Binding-site contacts:
Ligand atom CA contacts residue SER97 of chain 1.B at 3.4 Å.
Ligand atom N contacts residue TYR98 of chain 1.B at 3.3 Å (h-bond).
Ligand atom CD1 contacts residue TYR102 of chain 1.B at 3.4 Å (hydrophobic).
Ligand atom O contacts residue TYR38 of chain 1.B at 3.5 Å.
Ligand atom N contacts residue SER97 of chain 1.B at 2.9 Å (h-bond).
Ligand atom OD1 contacts residue TYR98 of chain 1.B at 3.6 Å (h-bond).
Ligand atom N contacts residue TYR98 of chain 1.B at 3.0 Å (h-bond).
Ligand atom CD2 contacts residue ARG100 of chain 1.A at 3.8 Å.
Ligand atom CG contacts residue ARG100 of chain 1.A at 3.4 Å.
Ligand atom CG contacts residue TYR102 of chain 1.B at 3.5 Å (hydrophobic).
Ligand atom OD1 contacts residue TYR102 of chain 1.B at 2.7 Å (h-bond).
Ligand atom OH contacts residue TYR33 of chain 1.A at 3.4 Å.
Ligand atom C contacts residue TYR38 of chain 1.B at 3.3 Å (hydrophobic).
Ligand atom C contacts residue TYR38 of chain 1.B at 3.5 Å (hydrophobic).
Ligand atom CD1 contacts residue ARG100 of chain 1.A at 3.4 Å.
Ligand atom CB contacts residue SER97 of chain 1.B at 3.6 Å.
Ligand atom O contacts residue TYR38 of chain 1.B at 2.6 Å (h-bond).
Ligand atom CG contacts residue ARG100 of chain 1.A at 3.7 Å.
Ligand atom O contacts residue TRP56 of chain 1.B at 3.5 Å.
Ligand atom C contacts residue SER97 of chain 1.B at 3.6 Å.
Ligand atom OD2 contacts residue ARG100 of chain 1.A at 2.8 Å (salt-bridge).
Ligand atom OD2 contacts residue TYR33 of chain 1.A at 3.7 Å.
Ligand atom CA contacts residue TYR98 of chain 1.B at 3.0 Å (hydrophobic).
Ligand atom CD1 contacts residue ASN101 of chain 1.A at 3.7 Å.
Ligand atom CG contacts residue TYR98 of chain 1.B at 3.6 Å (hydrophobic).
Ligand atom C contacts residue TYR98 of chain 1.B at 3.2 Å (hydrophobic).
Ligand atom OD1 contacts residue ARG100 of chain 1.A at 3.4 Å (salt-bridge).
Ligand atom OD2 contacts residue TYR102 of chain 1.B at 3.6 Å (h-bond).
Ligand atom OD2 contacts residue ALA100 of chain 1.B at 3.1 Å (h-bond).
Ligand atom N contacts residue TYR38 of chain 1.B at 3.5 Å.
Ligand atom CE2 contacts residue TYR33 of chain 1.A at 3.6 Å (hydrophobic).
Ligand atom O contacts residue TYR38 of chain 1.B at 3.8 Å.
Ligand atom OH contacts residue VAL34 of chain 1.A at 2.8 Å (h-bond).
Ligand atom CE1 contacts residue ARG100 of chain 1.A at 3.3 Å.
Ligand atom O contacts residue LEU31 of chain 1.B at 3.7 Å.
Ligand atom CA contacts residue TYR38 of chain 1.B at 3.5 Å (hydrophobic).
Ligand atom OD2 contacts residue SER99 of chain 1.B at 3.5 Å.
Ligand atom N contacts residue TYR38 of chain 1.B at 3.4 Å.
Ligand atom CA contacts residue TRP56 of chain 1.B at 3.6 Å (hydrophobic).
Ligand atom O contacts residue ASN101 of chain 1.A at 3.3 Å.

This protein binds this small molecule.
Small molecule (SMILES): CC(C)C[C@@H]1NC(=O)[C@H](Cc2ccc(O)cc2)NC(=O)[C@@H](NC(=O)[C@@H](N)CC(=O)O)CSSC[C@@H](C(=O)N[C@H](C=O)CC(N)=O)NC(=O)[C@H](CC(C)C)NC(=O)[C@H](CC(=O)O)NC(=O)CNC1=O

Sequence of chain 1.A:
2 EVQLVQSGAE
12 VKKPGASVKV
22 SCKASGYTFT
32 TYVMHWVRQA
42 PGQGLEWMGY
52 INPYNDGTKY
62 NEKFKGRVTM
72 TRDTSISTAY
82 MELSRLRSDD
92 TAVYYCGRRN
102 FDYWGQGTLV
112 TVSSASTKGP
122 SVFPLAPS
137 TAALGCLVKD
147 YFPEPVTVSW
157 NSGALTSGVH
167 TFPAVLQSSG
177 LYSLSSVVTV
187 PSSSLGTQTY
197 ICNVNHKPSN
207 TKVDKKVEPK

Sequence of chain 1.B:
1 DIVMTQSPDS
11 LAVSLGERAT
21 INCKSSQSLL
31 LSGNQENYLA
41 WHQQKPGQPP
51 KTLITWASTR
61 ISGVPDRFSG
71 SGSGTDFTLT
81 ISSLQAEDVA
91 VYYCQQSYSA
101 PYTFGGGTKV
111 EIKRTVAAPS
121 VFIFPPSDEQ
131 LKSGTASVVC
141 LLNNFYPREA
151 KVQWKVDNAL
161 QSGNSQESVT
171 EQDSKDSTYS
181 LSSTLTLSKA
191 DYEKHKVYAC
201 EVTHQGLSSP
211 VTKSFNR